Sequence of chain 1.E:
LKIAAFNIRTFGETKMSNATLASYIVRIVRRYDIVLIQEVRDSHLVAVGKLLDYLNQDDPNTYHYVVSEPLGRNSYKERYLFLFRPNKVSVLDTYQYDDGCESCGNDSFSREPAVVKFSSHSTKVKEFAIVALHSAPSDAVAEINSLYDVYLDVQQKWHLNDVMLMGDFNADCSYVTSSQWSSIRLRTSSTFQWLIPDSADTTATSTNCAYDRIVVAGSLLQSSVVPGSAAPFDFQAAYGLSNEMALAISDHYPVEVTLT

This small molecule binds to this protein.
Small molecule (SMILES): CC(=O)N[C@H]1[C@H](O[C@H]2[C@H](O)[C@@H](NC(C)=O)CO[C@@H]2CO)O[C@H](CO)[C@@H](O)[C@@H]1O

Binding-site contacts:
Ligand atom C1 contacts residue LEU21 of chain 1.E at 4.2 Å (hydrophobic).
Ligand atom C2 contacts residue ASN18 of chain 1.E at 2.3 Å.
Ligand atom C6 contacts residue MET245 of chain 1.E at 4.2 Å (hydrophobic).
Ligand atom C3 contacts residue ASN18 of chain 1.E at 3.7 Å.
Ligand atom C7 contacts residue MET245 of chain 1.E at 4.2 Å (hydrophobic).
Ligand atom C6 contacts residue LEU21 of chain 1.E at 4.4 Å (hydrophobic).
Ligand atom O7 contacts residue ASN18 of chain 1.E at 3.7 Å.
Ligand atom C7 contacts residue ASN18 of chain 1.E at 3.5 Å.
Ligand atom N2 contacts residue ASN18 of chain 1.E at 2.8 Å (h-bond).
Ligand atom C8 contacts residue SER242 of chain 1.E at 4.4 Å.
Ligand atom O5 contacts residue ASN18 of chain 1.E at 2.3 Å (h-bond).
Ligand atom C1 contacts residue ASN18 of chain 1.E at 1.4 Å.
Ligand atom C8 contacts residue MET245 of chain 1.E at 3.6 Å (hydrophobic).
Ligand atom O7 contacts residue MET245 of chain 1.E at 3.8 Å.
Ligand atom C4 contacts residue ASN18 of chain 1.E at 4.1 Å.
Ligand atom C6 contacts residue ALA248 of chain 1.E at 3.8 Å (hydrophobic).
Ligand atom C5 contacts residue ASN18 of chain 1.E at 3.6 Å.
Ligand atom C8 contacts residue GLU244 of chain 1.E at 3.8 Å.
Ligand atom O6 contacts residue ALA248 of chain 1.E at 3.6 Å.
Ligand atom O5 contacts residue LEU21 of chain 1.E at 3.7 Å.